Sequence of chain 1.A:
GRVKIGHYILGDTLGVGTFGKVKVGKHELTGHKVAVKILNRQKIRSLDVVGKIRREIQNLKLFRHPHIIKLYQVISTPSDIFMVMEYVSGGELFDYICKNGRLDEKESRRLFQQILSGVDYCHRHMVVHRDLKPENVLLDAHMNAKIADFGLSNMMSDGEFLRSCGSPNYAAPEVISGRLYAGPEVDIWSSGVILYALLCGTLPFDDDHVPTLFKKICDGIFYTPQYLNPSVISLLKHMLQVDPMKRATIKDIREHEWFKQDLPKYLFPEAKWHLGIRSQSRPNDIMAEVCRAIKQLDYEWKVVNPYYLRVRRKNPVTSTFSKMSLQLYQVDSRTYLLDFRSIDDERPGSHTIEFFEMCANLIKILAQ

Binding-site contacts:
Ligand atom C2 contacts residue VAL13 of chain 1.A at 4.0 Å (hydrophobic).
Ligand atom C5 contacts residue LEU20 of chain 1.A at 3.8 Å (hydrophobic).
Ligand atom C2 contacts residue LEU20 of chain 1.A at 3.4 Å (hydrophobic).
Ligand atom C12 contacts residue ASP90 of chain 1.A at 3.7 Å.
Ligand atom C8 contacts residue VAL47 of chain 1.B at 3.8 Å (hydrophobic).
Ligand atom N1 contacts residue VAL13 of chain 1.A at 3.7 Å.
Ligand atom C16 contacts residue ARG17 of chain 1.B at 3.8 Å.
Ligand atom C11 contacts residue ARG17 of chain 1.B at 3.8 Å.
Ligand atom C17 contacts residue LYS31 of chain 1.A at 4.0 Å.
Ligand atom CL1 contacts residue PHE92 of chain 1.A at 3.8 Å.
Ligand atom N3 contacts residue ARG17 of chain 1.B at 3.3 Å (salt-bridge).
Ligand atom C7 contacts residue VAL47 of chain 1.B at 3.4 Å (hydrophobic).
Ligand atom C4 contacts residue LEU20 of chain 1.A at 3.8 Å (hydrophobic).
Ligand atom C4 contacts residue VAL13 of chain 1.A at 3.8 Å (hydrophobic).
Ligand atom C1 contacts residue ASP42 of chain 1.B at 3.5 Å.
Ligand atom C12 contacts residue ILE48 of chain 1.A at 3.7 Å (hydrophobic).
Ligand atom C8 contacts residue ASN45 of chain 1.B at 3.3 Å.
Ligand atom C13 contacts residue ILE48 of chain 1.A at 3.7 Å (hydrophobic).
Ligand atom C9 contacts residue ILE48 of chain 1.A at 4.0 Å (hydrophobic).
Ligand atom C15 contacts residue ASP90 of chain 1.A at 3.7 Å.
Ligand atom C12 contacts residue ARG17 of chain 1.B at 3.8 Å.
Ligand atom C5 contacts residue LYS33 of chain 1.A at 3.7 Å.
Ligand atom O1 contacts residue VAL47 of chain 1.B at 3.4 Å.
Ligand atom N3 contacts residue ASP90 of chain 1.A at 2.8 Å (salt-bridge).
Ligand atom C8 contacts residue ASP42 of chain 1.B at 3.9 Å.
Ligand atom CL1 contacts residue VAL15 of chain 1.B at 3.6 Å.
Ligand atom C5 contacts residue ILE48 of chain 1.A at 3.9 Å (hydrophobic).
Ligand atom C15 contacts residue ARG17 of chain 1.B at 3.5 Å.
Ligand atom N3 contacts residue ILE48 of chain 1.A at 3.9 Å.
Ligand atom N2 contacts residue ASP42 of chain 1.B at 3.9 Å.
Ligand atom N2 contacts residue VAL47 of chain 1.B at 3.2 Å.
Ligand atom C13 contacts residue ASP90 of chain 1.A at 3.9 Å.
Ligand atom O2 contacts residue LYS31 of chain 1.A at 3.3 Å.
Ligand atom CL1 contacts residue ILE49 of chain 1.B at 3.6 Å.
Ligand atom N3 contacts residue ASN50 of chain 1.A at 4.0 Å.
Ligand atom C2 contacts residue GLY21 of chain 1.A at 3.5 Å.
Ligand atom C3 contacts residue LYS33 of chain 1.A at 3.9 Å.
Ligand atom C3 contacts residue VAL47 of chain 1.B at 3.7 Å (hydrophobic).
Ligand atom C4 contacts residue LYS33 of chain 1.A at 3.6 Å.
Ligand atom C1 contacts residue VAL13 of chain 1.A at 3.9 Å (hydrophobic).

The small molecule below binds the protein below.
Small molecule (SMILES): COc1nc(N(C)C)ccc1-c1cc2c(C(=O)O)c[nH]c2cc1Cl

Sequence of chain 1.B:
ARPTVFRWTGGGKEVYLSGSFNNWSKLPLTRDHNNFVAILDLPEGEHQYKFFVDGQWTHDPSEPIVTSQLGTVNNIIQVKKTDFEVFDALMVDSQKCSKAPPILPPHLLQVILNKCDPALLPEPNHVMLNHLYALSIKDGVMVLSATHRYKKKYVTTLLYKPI